Sequence of chain 2.E:
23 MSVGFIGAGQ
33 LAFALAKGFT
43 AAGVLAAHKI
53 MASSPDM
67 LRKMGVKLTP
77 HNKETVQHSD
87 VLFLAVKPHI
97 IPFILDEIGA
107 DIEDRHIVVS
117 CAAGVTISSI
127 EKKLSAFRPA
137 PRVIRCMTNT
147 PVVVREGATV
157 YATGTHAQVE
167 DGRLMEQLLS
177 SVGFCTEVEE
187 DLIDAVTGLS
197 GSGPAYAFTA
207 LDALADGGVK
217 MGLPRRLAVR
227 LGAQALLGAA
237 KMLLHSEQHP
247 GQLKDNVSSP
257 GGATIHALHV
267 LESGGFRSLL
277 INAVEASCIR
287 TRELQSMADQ

This protein binds this small molecule.
Small molecule (SMILES): O=C(O)[C@@H]1CCCN1

Binding-site contacts:
Ligand atom C contacts residue GLU185 of chain 2.E at 3.8 Å.
Ligand atom C contacts residue GLU186 of chain 2.E at 3.7 Å.
Ligand atom C contacts residue THR159 of chain 2.E at 4.0 Å.
Ligand atom OXT contacts residue VAL184 of chain 2.E at 3.8 Å.
Ligand atom OXT contacts residue GLU186 of chain 2.E at 3.0 Å (salt-bridge).
Ligand atom CD contacts residue GLU183 of chain 2.E at 4.2 Å.
Ligand atom CB contacts residue GLU185 of chain 2.E at 4.0 Å.
Ligand atom CD contacts residue THR159 of chain 2.E at 3.2 Å.
Ligand atom O contacts residue GLU186 of chain 2.E at 3.4 Å.
Ligand atom O contacts residue GLU185 of chain 2.E at 4.1 Å.
Ligand atom C contacts residue ALA158 of chain 2.E at 4.4 Å (hydrophobic).
Ligand atom OXT contacts residue GLU185 of chain 2.E at 3.4 Å.
Ligand atom CA contacts residue THR159 of chain 2.E at 3.3 Å.
Ligand atom N contacts residue THR159 of chain 2.E at 2.7 Å (h-bond).
Ligand atom OXT contacts residue ALA158 of chain 2.E at 3.8 Å.
Ligand atom CG contacts residue GLU185 of chain 2.E at 4.2 Å.